A small-molecule ligand and the protein it binds are described below.
Small molecule (SMILES): Cc1cc(N)nc(CCc2cncc(C3CCN(C)CC3)c2)c1

Binding-site contacts:
Ligand atom N01 contacts residue GLU296 of chain 1.B at 2.7 Å (salt-bridge).
Ligand atom C07 contacts residue HEM1 of chain 1.G at 3.5 Å.
Ligand atom C15 contacts residue GLN182 of chain 1.B at 3.6 Å.
Ligand atom C26 contacts residue ARG307 of chain 1.B at 3.5 Å.
Ligand atom C23 contacts residue HEM1 of chain 1.G at 4.0 Å.
Ligand atom C07 contacts residue PHE288 of chain 1.B at 3.7 Å (hydrophobic).
Ligand atom N11 contacts residue TYR292 of chain 1.B at 3.6 Å.
Ligand atom C05 contacts residue VAL271 of chain 1.B at 3.6 Å (hydrophobic).
Ligand atom C25 contacts residue ARG307 of chain 1.B at 3.9 Å.
Ligand atom N02 contacts residue MET293 of chain 1.B at 4.0 Å.
Ligand atom C07 contacts residue GLY290 of chain 1.B at 3.8 Å.
Ligand atom N02 contacts residue HEM1 of chain 1.G at 3.3 Å.
Ligand atom C06 contacts residue GLU296 of chain 1.B at 3.5 Å.
Ligand atom N01 contacts residue PRO269 of chain 1.B at 3.8 Å.
Ligand atom C09 contacts residue PRO269 of chain 1.B at 3.9 Å (hydrophobic).
Ligand atom C08 contacts residue GLU296 of chain 1.B at 3.4 Å.
Ligand atom C24 contacts residue GLN182 of chain 1.B at 3.8 Å.
Ligand atom C04 contacts residue HEM1 of chain 1.G at 4.0 Å.
Ligand atom N11 contacts residue GLN182 of chain 1.B at 3.4 Å.
Ligand atom C16 contacts residue GLN182 of chain 1.B at 3.5 Å.
Ligand atom N02 contacts residue GLU296 of chain 1.B at 2.8 Å (salt-bridge).
Ligand atom C03 contacts residue HEM1 of chain 1.G at 3.2 Å.
Ligand atom C13 contacts residue GLN182 of chain 1.B at 3.8 Å.
Ligand atom C02 contacts residue HEM1 of chain 1.G at 3.7 Å.
Ligand atom N02 contacts residue TRP291 of chain 1.B at 2.6 Å (h-bond).
Ligand atom C02 contacts residue GLU296 of chain 1.B at 3.5 Å.
Ligand atom C12 contacts residue TYR292 of chain 1.B at 3.4 Å (hydrophobic).
Ligand atom C12 contacts residue GLN182 of chain 1.B at 3.5 Å.
Ligand atom C16 contacts residue TYR266 of chain 1.B at 3.6 Å (hydrophobic).
Ligand atom C16 contacts residue ARG185 of chain 1.B at 3.8 Å.
Ligand atom C02 contacts residue TRP291 of chain 1.B at 3.7 Å (hydrophobic).
Ligand atom C23 contacts residue GLN182 of chain 1.B at 3.6 Å.
Ligand atom C12 contacts residue TYR266 of chain 1.B at 3.9 Å (hydrophobic).
Ligand atom N11 contacts residue TYR266 of chain 1.B at 3.0 Å (h-bond).
Ligand atom C02 contacts residue PRO269 of chain 1.B at 3.8 Å (hydrophobic).
Ligand atom C08 contacts residue HEM1 of chain 1.G at 3.7 Å.
Ligand atom N02 contacts residue TYR292 of chain 1.B at 3.8 Å.
Ligand atom C24 contacts residue ARG185 of chain 1.B at 3.8 Å.
Ligand atom C14 contacts residue GLN182 of chain 1.B at 3.9 Å.
Ligand atom C25 contacts residue ASP301 of chain 1.B at 3.8 Å.

Sequence of chain 1.B:
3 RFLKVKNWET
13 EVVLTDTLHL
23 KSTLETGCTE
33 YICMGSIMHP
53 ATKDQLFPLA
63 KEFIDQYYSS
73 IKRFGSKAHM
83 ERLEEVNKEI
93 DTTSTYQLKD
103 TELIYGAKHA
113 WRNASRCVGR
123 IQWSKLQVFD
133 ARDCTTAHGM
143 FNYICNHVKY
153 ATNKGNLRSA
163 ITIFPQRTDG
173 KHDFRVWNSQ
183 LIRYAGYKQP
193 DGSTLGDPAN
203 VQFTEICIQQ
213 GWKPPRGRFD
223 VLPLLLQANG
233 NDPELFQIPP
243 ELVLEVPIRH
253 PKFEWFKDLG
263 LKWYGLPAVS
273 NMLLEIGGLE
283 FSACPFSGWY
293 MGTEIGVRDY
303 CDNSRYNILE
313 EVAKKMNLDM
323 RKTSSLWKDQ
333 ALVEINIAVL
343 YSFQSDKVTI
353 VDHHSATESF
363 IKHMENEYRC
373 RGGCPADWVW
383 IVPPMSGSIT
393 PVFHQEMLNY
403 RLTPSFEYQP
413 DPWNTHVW